Sequence of chain 27.A:
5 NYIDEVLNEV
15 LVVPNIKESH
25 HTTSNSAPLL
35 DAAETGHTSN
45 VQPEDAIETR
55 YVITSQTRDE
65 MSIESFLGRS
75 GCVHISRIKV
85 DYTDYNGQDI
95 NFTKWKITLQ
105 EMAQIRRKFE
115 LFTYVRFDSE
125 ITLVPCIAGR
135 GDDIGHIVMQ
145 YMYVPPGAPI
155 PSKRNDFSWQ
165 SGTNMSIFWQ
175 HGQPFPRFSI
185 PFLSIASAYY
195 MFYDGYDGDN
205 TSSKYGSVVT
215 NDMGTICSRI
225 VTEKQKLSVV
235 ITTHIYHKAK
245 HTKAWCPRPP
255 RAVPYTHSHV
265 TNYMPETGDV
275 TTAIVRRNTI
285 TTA

Binding-site contacts:
Ligand atom C20 contacts residue ILE125 of chain 27.A at 3.4 Å (hydrophobic).
Ligand atom C14 contacts residue ILE101 of chain 27.A at 4.1 Å (hydrophobic).
Ligand atom C16 contacts residue ILE101 of chain 27.A at 3.5 Å (hydrophobic).
Ligand atom C3 contacts residue PHE121 of chain 27.A at 4.4 Å (hydrophobic).
Ligand atom C15 contacts residue ILE101 of chain 27.A at 4.1 Å (hydrophobic).
Ligand atom C18 contacts residue PHE182 of chain 27.A at 4.0 Å (hydrophobic).
Ligand atom C1 contacts residue TYR193 of chain 27.A at 3.8 Å (hydrophobic).
Ligand atom C14 contacts residue LEU187 of chain 27.A at 4.3 Å (hydrophobic).
Ligand atom C17 contacts residue ILE220 of chain 27.A at 3.9 Å (hydrophobic).
Ligand atom N4 contacts residue MET217 of chain 27.A at 3.3 Å.
Ligand atom O2 contacts residue TYR193 of chain 27.A at 3.4 Å.
Ligand atom C1 contacts residue ASN215 of chain 27.A at 3.6 Å.
Ligand atom C18 contacts residue ILE220 of chain 27.A at 4.3 Å (hydrophobic).
Ligand atom C17 contacts residue TYR147 of chain 27.A at 4.0 Å (hydrophobic).
Ligand atom C7 contacts residue LEU103 of chain 27.A at 3.2 Å (hydrophobic).
Ligand atom C19 contacts residue ILE125 of chain 27.A at 3.2 Å (hydrophobic).
Ligand atom C13 contacts residue THR102 of chain 27.A at 4.3 Å.
Ligand atom C18 contacts residue ILE125 of chain 27.A at 4.2 Å (hydrophobic).
Ligand atom O2 contacts residue MET195 of chain 27.A at 4.4 Å.
Ligand atom C21 contacts residue ILE220 of chain 27.A at 3.5 Å (hydrophobic).
Ligand atom C21 contacts residue TYR147 of chain 27.A at 2.7 Å (hydrophobic).
Ligand atom C17 contacts residue ILE101 of chain 27.A at 3.8 Å (hydrophobic).
Ligand atom C7 contacts residue THR102 of chain 27.A at 4.2 Å.
Ligand atom N5 contacts residue MET217 of chain 27.A at 3.3 Å (h-bond).
Ligand atom C3 contacts residue TYR193 of chain 27.A at 3.8 Å (hydrophobic).
Ligand atom C13 contacts residue ILE101 of chain 27.A at 3.4 Å (hydrophobic).
Ligand atom C1 contacts residue MET195 of chain 27.A at 4.3 Å (hydrophobic).
Ligand atom C16 contacts residue TYR147 of chain 27.A at 4.3 Å (hydrophobic).
Ligand atom C8 contacts residue PHE121 of chain 27.A at 4.3 Å (hydrophobic).
Ligand atom C3 contacts residue LEU103 of chain 27.A at 4.2 Å (hydrophobic).
Ligand atom C21 contacts residue ILE101 of chain 27.A at 4.0 Å (hydrophobic).
Ligand atom N5 contacts residue TYR193 of chain 27.A at 4.0 Å.
Ligand atom C6 contacts residue THR102 of chain 27.A at 4.3 Å.
Ligand atom C11 contacts residue HIS241 of chain 27.A at 3.7 Å.
Ligand atom C14 contacts residue MET217 of chain 27.A at 3.9 Å (hydrophobic).
Ligand atom C10 contacts residue HIS241 of chain 27.A at 3.6 Å.
Ligand atom N4 contacts residue TYR193 of chain 27.A at 3.5 Å.
Ligand atom C10 contacts residue SER123 of chain 27.A at 4.2 Å.
Ligand atom C8 contacts residue LEU103 of chain 27.A at 3.1 Å (hydrophobic).
Ligand atom C1 contacts residue TYR194 of chain 27.A at 4.2 Å (hydrophobic).

A protein and the small-molecule ligand that binds it are described below.
Small molecule (SMILES): COc1ccc(N2CCN(c3cccc(C)c3)CC2)nn1